Binding-site contacts:
Ligand atom C5 contacts residue PHE435 of chain 2.A at 3.9 Å (hydrophobic).
Ligand atom C2 contacts residue ASN444 of chain 2.A at 2.4 Å.
Ligand atom C1 contacts residue PHE435 of chain 2.A at 4.2 Å (hydrophobic).
Ligand atom C6 contacts residue PHE435 of chain 2.A at 4.3 Å (hydrophobic).
Ligand atom O5 contacts residue PHE435 of chain 2.A at 4.1 Å.
Ligand atom C4 contacts residue ASN444 of chain 2.A at 4.1 Å.
Ligand atom O7 contacts residue ASN444 of chain 2.A at 3.5 Å (h-bond).
Ligand atom C7 contacts residue ASN444 of chain 2.A at 3.4 Å.
Ligand atom O6 contacts residue GLY448 of chain 2.A at 2.7 Å (h-bond).
Ligand atom N2 contacts residue ASN444 of chain 2.A at 2.9 Å (h-bond).
Ligand atom C3 contacts residue ASN444 of chain 2.A at 3.7 Å.
Ligand atom C6 contacts residue GLY448 of chain 2.A at 3.6 Å.
Ligand atom C8 contacts residue ASN444 of chain 2.A at 4.5 Å.
Ligand atom C6 contacts residue PRO429 of chain 2.A at 4.0 Å (hydrophobic).
Ligand atom C1 contacts residue ASN444 of chain 2.A at 1.4 Å.
Ligand atom O5 contacts residue ASN444 of chain 2.A at 2.2 Å (h-bond).
Ligand atom O5 contacts residue GLY448 of chain 2.A at 4.0 Å.
Ligand atom C5 contacts residue ASN444 of chain 2.A at 3.5 Å.

Sequence of chain 2.A:
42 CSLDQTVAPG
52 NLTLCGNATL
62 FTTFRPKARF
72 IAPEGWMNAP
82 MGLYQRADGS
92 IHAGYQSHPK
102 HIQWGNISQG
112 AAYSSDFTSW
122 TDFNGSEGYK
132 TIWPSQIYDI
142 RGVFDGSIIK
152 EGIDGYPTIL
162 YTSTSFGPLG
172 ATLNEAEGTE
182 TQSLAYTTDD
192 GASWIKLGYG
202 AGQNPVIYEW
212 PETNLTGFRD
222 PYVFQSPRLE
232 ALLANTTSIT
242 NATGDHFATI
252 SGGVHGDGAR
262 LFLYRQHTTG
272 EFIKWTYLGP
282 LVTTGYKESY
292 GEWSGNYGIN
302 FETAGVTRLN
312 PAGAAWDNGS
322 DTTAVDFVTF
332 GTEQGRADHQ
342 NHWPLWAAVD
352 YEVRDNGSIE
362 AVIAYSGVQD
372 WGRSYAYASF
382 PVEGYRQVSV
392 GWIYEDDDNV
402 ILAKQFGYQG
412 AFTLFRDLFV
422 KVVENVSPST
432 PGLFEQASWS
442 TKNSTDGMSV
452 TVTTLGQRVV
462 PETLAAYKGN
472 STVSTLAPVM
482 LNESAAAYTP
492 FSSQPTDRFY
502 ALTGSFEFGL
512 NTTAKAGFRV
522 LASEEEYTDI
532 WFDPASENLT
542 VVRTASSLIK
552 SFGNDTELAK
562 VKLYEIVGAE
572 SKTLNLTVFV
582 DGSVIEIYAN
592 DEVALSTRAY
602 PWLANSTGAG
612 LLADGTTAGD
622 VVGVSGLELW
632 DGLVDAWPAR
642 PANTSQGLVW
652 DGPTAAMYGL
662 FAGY

This small molecule binds to this protein.
Small molecule (SMILES): CC(=O)N[C@@H]1[C@@H](O)[C@H](O)[C@@H](CO)O[C@H]1O